Binding-site contacts:
Ligand atom O1 contacts residue LYS252 of chain 1.B at 3.5 Å.
Ligand atom C10 contacts residue ALA314 of chain 1.B at 3.7 Å (hydrophobic).
Ligand atom C7 contacts residue CYS239 of chain 1.B at 3.8 Å (hydrophobic).
Ligand atom C12 contacts residue LEU253 of chain 1.B at 3.8 Å (hydrophobic).
Ligand atom C contacts residue LYS350 of chain 1.B at 3.6 Å.
Ligand atom CL contacts residue LEU240 of chain 1.B at 3.3 Å.
Ligand atom N3 contacts residue ILE316 of chain 1.B at 3.3 Å.
Ligand atom C2 contacts residue ALA314 of chain 1.B at 3.6 Å (hydrophobic).
Ligand atom C13 contacts residue ASN256 of chain 1.B at 3.6 Å.
Ligand atom O contacts residue VAL313 of chain 1.B at 3.6 Å (h-bond).
Ligand atom C15 contacts residue LYS350 of chain 1.B at 3.6 Å.
Ligand atom N1 contacts residue LEU253 of chain 1.B at 3.6 Å.
Ligand atom N1 contacts residue ALA248 of chain 1.B at 3.4 Å.
Ligand atom N2 contacts residue CYS239 of chain 1.B at 3.6 Å.
Ligand atom C9 contacts residue LEU246 of chain 1.B at 3.5 Å (hydrophobic).
Ligand atom C contacts residue ASN256 of chain 1.B at 3.7 Å.
Ligand atom C11 contacts residue ILE316 of chain 1.B at 3.6 Å (hydrophobic).
Ligand atom N3 contacts residue CYS239 of chain 1.B at 3.5 Å (h-bond).
Ligand atom C1 contacts residue ASN256 of chain 1.B at 3.7 Å.
Ligand atom N4 contacts residue ASN256 of chain 1.B at 3.4 Å (h-bond).
Ligand atom O contacts residue LYS350 of chain 1.B at 3.6 Å.
Ligand atom C15 contacts residue THR179 of chain 1.A at 3.3 Å.
Ligand atom C13 contacts residue THR179 of chain 1.A at 3.3 Å.
Ligand atom C11 contacts residue ALA352 of chain 1.B at 3.8 Å (hydrophobic).
Ligand atom C6 contacts residue ALA248 of chain 1.B at 3.6 Å (hydrophobic).
Ligand atom C14 contacts residue ASN256 of chain 1.B at 3.8 Å.
Ligand atom C10 contacts residue LYS350 of chain 1.B at 3.5 Å.
Ligand atom N4 contacts residue THR179 of chain 1.A at 2.5 Å (h-bond).
Ligand atom C10 contacts residue ALA315 of chain 1.B at 3.8 Å (hydrophobic).
Ligand atom C11 contacts residue ALA315 of chain 1.B at 3.3 Å (hydrophobic).
Ligand atom C9 contacts residue ALA314 of chain 1.B at 3.8 Å (hydrophobic).
Ligand atom C14 contacts residue THR179 of chain 1.A at 3.7 Å.
Ligand atom C8 contacts residue LEU246 of chain 1.B at 3.8 Å (hydrophobic).
Ligand atom C15 contacts residue ASN256 of chain 1.B at 3.3 Å.
Ligand atom C3 contacts residue ALA314 of chain 1.B at 3.7 Å (hydrophobic).
Ligand atom C1 contacts residue LYS350 of chain 1.B at 3.7 Å.
Ligand atom O1 contacts residue LEU246 of chain 1.B at 3.4 Å.
Ligand atom C contacts residue VAL181 of chain 1.A at 2.9 Å (hydrophobic).
Ligand atom CL contacts residue ALA248 of chain 1.B at 3.6 Å.
Ligand atom C2 contacts residue MET257 of chain 1.B at 3.4 Å (hydrophobic).

Sequence of chain 1.B:
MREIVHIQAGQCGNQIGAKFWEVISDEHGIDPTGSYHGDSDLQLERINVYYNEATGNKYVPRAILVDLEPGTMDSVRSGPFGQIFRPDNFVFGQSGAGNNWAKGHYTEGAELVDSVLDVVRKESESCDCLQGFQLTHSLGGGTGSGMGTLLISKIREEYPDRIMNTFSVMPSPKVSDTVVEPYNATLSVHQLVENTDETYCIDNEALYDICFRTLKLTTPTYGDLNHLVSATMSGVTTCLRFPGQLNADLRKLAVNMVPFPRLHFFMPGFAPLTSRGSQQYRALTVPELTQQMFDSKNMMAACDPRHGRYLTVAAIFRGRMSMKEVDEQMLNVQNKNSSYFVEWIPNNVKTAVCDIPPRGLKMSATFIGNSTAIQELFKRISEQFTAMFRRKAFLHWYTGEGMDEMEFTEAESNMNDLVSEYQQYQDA

A protein and the small-molecule ligand that binds it are described below.
Small molecule (SMILES): COc1ccc2c(c1)NC(=O)CN2c1nc(Cl)nc2ncccc12

Sequence of chain 1.A:
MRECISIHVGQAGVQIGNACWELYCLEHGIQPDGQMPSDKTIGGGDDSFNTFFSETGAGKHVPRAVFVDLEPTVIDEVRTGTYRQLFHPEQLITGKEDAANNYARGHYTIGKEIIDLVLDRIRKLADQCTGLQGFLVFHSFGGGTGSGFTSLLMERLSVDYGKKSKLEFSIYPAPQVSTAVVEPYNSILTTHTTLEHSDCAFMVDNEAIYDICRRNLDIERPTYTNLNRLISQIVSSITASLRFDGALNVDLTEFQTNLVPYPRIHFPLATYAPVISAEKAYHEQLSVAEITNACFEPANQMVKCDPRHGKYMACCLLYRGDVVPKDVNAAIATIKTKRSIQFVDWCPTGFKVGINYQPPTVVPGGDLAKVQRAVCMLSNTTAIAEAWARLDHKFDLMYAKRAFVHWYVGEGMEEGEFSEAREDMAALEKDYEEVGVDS